Binding-site contacts:
Ligand atom C06 contacts residue PHE149 of chain 1.C at 3.9 Å (hydrophobic).
Ligand atom C25 contacts residue PHE97 of chain 1.C at 4.1 Å (hydrophobic).
Ligand atom C01 contacts residue PRO193 of chain 1.C at 4.0 Å (hydrophobic).
Ligand atom C12 contacts residue THR196 of chain 1.C at 4.4 Å.
Ligand atom C21 contacts residue NAD1 of chain 1.J at 3.6 Å.
Ligand atom O09 contacts residue LYS165 of chain 1.C at 4.2 Å.
Ligand atom C25 contacts residue NAD1 of chain 1.J at 4.3 Å.
Ligand atom C06 contacts residue NAD1 of chain 1.J at 3.6 Å.
Ligand atom C10 contacts residue TYR158 of chain 1.C at 4.4 Å (hydrophobic).
Ligand atom C27 contacts residue MET103 of chain 1.C at 4.0 Å (hydrophobic).
Ligand atom C10 contacts residue NAD1 of chain 1.J at 3.8 Å.
Ligand atom C05 contacts residue TYR158 of chain 1.C at 4.4 Å (hydrophobic).
Ligand atom C08 contacts residue TYR158 of chain 1.C at 3.4 Å (hydrophobic).
Ligand atom C23 contacts residue GLY96 of chain 1.C at 3.6 Å.
Ligand atom O09 contacts residue MET161 of chain 1.C at 4.4 Å.
Ligand atom N16 contacts residue NAD1 of chain 1.J at 3.3 Å (h-bond).
Ligand atom C27 contacts residue NAD1 of chain 1.J at 4.0 Å.
Ligand atom O09 contacts residue PHE149 of chain 1.C at 4.3 Å.
Ligand atom C27 contacts residue MET161 of chain 1.C at 4.1 Å (hydrophobic).
Ligand atom C25 contacts residue GLY96 of chain 1.C at 4.1 Å.
Ligand atom C01 contacts residue PHE149 of chain 1.C at 3.9 Å (hydrophobic).
Ligand atom O09 contacts residue TYR158 of chain 1.C at 2.6 Å (h-bond).
Ligand atom C21 contacts residue GLY96 of chain 1.C at 4.3 Å.
Ligand atom C23 contacts residue PHE97 of chain 1.C at 4.0 Å (hydrophobic).
Ligand atom C01 contacts residue NAD1 of chain 1.J at 3.5 Å.
Ligand atom C19 contacts residue NAD1 of chain 1.J at 3.6 Å.
Ligand atom C18 contacts residue NAD1 of chain 1.J at 3.8 Å.
Ligand atom O09 contacts residue NAD1 of chain 1.J at 2.8 Å (h-bond).
Ligand atom C12 contacts residue NAD1 of chain 1.J at 3.7 Å.
Ligand atom C25 contacts residue MET103 of chain 1.C at 4.0 Å (hydrophobic).
Ligand atom C05 contacts residue NAD1 of chain 1.J at 3.4 Å.
Ligand atom C11 contacts residue NAD1 of chain 1.J at 3.5 Å.
Ligand atom C06 contacts residue TYR158 of chain 1.C at 3.5 Å (hydrophobic).
Ligand atom C25 contacts residue MET161 of chain 1.C at 3.9 Å (hydrophobic).
Ligand atom C08 contacts residue NAD1 of chain 1.J at 3.6 Å.

This protein binds this small molecule.
Small molecule (SMILES): Cc1cc(=O)c(-c2ccccc2)c(C)[nH]1

Sequence of chain 1.C:
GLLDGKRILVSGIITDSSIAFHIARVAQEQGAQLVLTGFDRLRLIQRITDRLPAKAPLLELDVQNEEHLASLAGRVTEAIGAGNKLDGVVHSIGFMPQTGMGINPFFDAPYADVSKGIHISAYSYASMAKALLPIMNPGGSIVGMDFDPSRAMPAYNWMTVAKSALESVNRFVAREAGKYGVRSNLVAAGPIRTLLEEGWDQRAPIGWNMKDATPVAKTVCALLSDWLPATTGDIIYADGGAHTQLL